Binding-site contacts:
Ligand atom C contacts residue ASP309 of chain 1.A at 3.2 Å.
Ligand atom CD2 contacts residue VAL320 of chain 1.A at 3.9 Å (hydrophobic).
Ligand atom OA contacts residue CYS319 of chain 1.A at 3.1 Å (h-bond).
Ligand atom CE2 contacts residue CYS319 of chain 1.A at 4.2 Å (hydrophobic).
Ligand atom CD2 contacts residue CYS319 of chain 1.A at 3.3 Å (hydrophobic).
Ligand atom CZ contacts residue CYS319 of chain 1.A at 4.3 Å (hydrophobic).
Ligand atom C contacts residue LYS322 of chain 1.A at 3.7 Å.
Ligand atom OA contacts residue ASP309 of chain 1.A at 2.6 Å (salt-bridge).
Ligand atom CE2 contacts residue LYS321 of chain 1.A at 4.0 Å.
Ligand atom CE2 contacts residue VAL320 of chain 1.A at 3.9 Å (hydrophobic).
Ligand atom O contacts residue ASP309 of chain 1.A at 3.5 Å (salt-bridge).
Ligand atom CA contacts residue LYS322 of chain 1.A at 3.7 Å.
Ligand atom O contacts residue LYS322 of chain 1.A at 3.0 Å (salt-bridge).
Ligand atom CB contacts residue LYS322 of chain 1.A at 4.3 Å.
Ligand atom CB contacts residue CYS319 of chain 1.A at 1.7 Å (hydrophobic).
Ligand atom OA contacts residue PHE312 of chain 1.A at 3.4 Å.
Ligand atom CD1 contacts residue CYS319 of chain 1.A at 3.6 Å (hydrophobic).
Ligand atom CA contacts residue CYS319 of chain 1.A at 2.8 Å (hydrophobic).
Ligand atom CD2 contacts residue LYS321 of chain 1.A at 3.6 Å.
Ligand atom CA contacts residue ASP309 of chain 1.A at 3.2 Å.
Ligand atom OA contacts residue LYS322 of chain 1.A at 4.1 Å.
Ligand atom CG contacts residue CYS319 of chain 1.A at 2.8 Å (hydrophobic).
Ligand atom CE1 contacts residue CYS319 of chain 1.A at 4.0 Å (hydrophobic).
Ligand atom CD2 contacts residue LYS322 of chain 1.A at 3.9 Å.
Ligand atom CA contacts residue PHE334 of chain 1.A at 4.4 Å (hydrophobic).
Ligand atom OA contacts residue PHE334 of chain 1.A at 3.6 Å.
Ligand atom C contacts residue CYS319 of chain 1.A at 4.2 Å (hydrophobic).
Ligand atom OXT contacts residue ASP309 of chain 1.A at 3.3 Å.

Sequence of chain 1.A:
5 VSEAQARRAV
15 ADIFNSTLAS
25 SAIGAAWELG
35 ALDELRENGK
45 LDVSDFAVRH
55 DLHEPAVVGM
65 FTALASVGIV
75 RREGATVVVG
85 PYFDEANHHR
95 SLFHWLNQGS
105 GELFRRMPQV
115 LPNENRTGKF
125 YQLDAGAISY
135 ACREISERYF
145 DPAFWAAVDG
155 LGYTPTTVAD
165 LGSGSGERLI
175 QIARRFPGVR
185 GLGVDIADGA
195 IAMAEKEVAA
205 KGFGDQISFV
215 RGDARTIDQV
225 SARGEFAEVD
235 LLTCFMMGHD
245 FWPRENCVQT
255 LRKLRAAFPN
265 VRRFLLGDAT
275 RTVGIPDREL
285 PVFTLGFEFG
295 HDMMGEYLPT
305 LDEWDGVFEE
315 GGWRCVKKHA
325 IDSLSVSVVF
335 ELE

A small-molecule ligand and the protein it binds are described below.
Small molecule (SMILES): O=C(O)[C@H](O)Cc1ccccc1